Binding-site contacts:
Ligand atom O2 contacts residue SER30 of chain 1.A at 3.0 Å (h-bond).
Ligand atom C18 contacts residue GLN75 of chain 1.A at 3.8 Å.
Ligand atom C18 contacts residue ASN77 of chain 1.A at 3.7 Å.
Ligand atom C2 contacts residue THR28 of chain 1.A at 3.5 Å.
Ligand atom C3 contacts residue THR102 of chain 1.A at 3.9 Å.
Ligand atom C1 contacts residue GLY29 of chain 1.A at 3.7 Å.
Ligand atom C15 contacts residue ASN77 of chain 1.A at 3.9 Å.
Ligand atom C3 contacts residue SER101 of chain 1.A at 3.8 Å.
Ligand atom O5 contacts residue GLN119 of chain 1.B at 3.9 Å.
Ligand atom C15 contacts residue TRP34 of chain 1.A at 3.9 Å (hydrophobic).
Ligand atom C2 contacts residue GLY32 of chain 1.A at 3.8 Å.
Ligand atom C12 contacts residue SER30 of chain 1.A at 3.5 Å.
Ligand atom C4 contacts residue THR28 of chain 1.A at 3.6 Å.
Ligand atom C12 contacts residue GLY29 of chain 1.A at 3.5 Å.
Ligand atom C11 contacts residue GLY29 of chain 1.A at 3.3 Å.
Ligand atom C6 contacts residue TRP34 of chain 1.A at 3.4 Å (hydrophobic).
Ligand atom C3 contacts residue THR28 of chain 1.A at 3.5 Å.
Ligand atom C5 contacts residue THR28 of chain 1.A at 3.9 Å.
Ligand atom C9 contacts residue THR28 of chain 1.A at 3.8 Å.
Ligand atom C4 contacts residue SER101 of chain 1.A at 3.3 Å.
Ligand atom O1 contacts residue THR28 of chain 1.A at 3.5 Å (h-bond).
Ligand atom C1 contacts residue THR28 of chain 1.A at 3.6 Å.
Ligand atom C2 contacts residue THR31 of chain 1.A at 3.3 Å.
Ligand atom C2 contacts residue THR102 of chain 1.A at 3.5 Å.
Ligand atom O1 contacts residue ARG103 of chain 1.A at 4.0 Å.
Ligand atom C1 contacts residue THR31 of chain 1.A at 3.4 Å.
Ligand atom C7 contacts residue VAL24 of chain 1.A at 3.7 Å (hydrophobic).
Ligand atom O1 contacts residue THR102 of chain 1.A at 3.5 Å (h-bond).
Ligand atom C9 contacts residue GLY29 of chain 1.A at 3.7 Å.
Ligand atom O2 contacts residue THR31 of chain 1.A at 4.0 Å.
Ligand atom C11 contacts residue SER30 of chain 1.A at 3.3 Å.
Ligand atom C11 contacts residue THR31 of chain 1.A at 3.9 Å.
Ligand atom O2 contacts residue THR53 of chain 1.A at 3.3 Å.
Ligand atom C1 contacts residue GLY32 of chain 1.A at 3.9 Å.
Ligand atom O1 contacts residue SER101 of chain 1.A at 3.6 Å.
Ligand atom C7 contacts residue TRP34 of chain 1.A at 3.6 Å (hydrophobic).
Ligand atom C16 contacts residue ASN77 of chain 1.A at 3.8 Å.
Ligand atom O4 contacts residue ASN77 of chain 1.A at 3.4 Å.
Ligand atom C18 contacts residue THR53 of chain 1.A at 3.9 Å.
Ligand atom C19 contacts residue GLY32 of chain 1.A at 3.5 Å.

A small-molecule ligand and the protein it binds are described below.
Small molecule (SMILES): C[C@]12CCC(=O)C=C1CC[C@@H]1[C@@H]2[C@@H](O)C[C@@]2(C)[C@H]1CC[C@]2(O)C(=O)CO

Sequence of chain 1.B:
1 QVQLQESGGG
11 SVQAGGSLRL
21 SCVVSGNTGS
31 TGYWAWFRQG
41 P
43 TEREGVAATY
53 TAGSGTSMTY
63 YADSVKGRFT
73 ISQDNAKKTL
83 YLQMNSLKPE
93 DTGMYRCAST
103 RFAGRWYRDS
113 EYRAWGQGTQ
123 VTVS

Sequence of chain 1.A:
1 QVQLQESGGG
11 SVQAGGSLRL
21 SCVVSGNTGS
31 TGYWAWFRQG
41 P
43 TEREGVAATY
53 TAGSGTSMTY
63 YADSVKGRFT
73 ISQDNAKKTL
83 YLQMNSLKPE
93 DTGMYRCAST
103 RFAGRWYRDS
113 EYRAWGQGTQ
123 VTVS